The protein below binds the small molecule below.
Small molecule (SMILES): COC(=O)N1CC[C@@H]2[C@H]1CCC[C@@]2(O)C#Cc1cccc(C)c1

Sequence of chain 1.A:
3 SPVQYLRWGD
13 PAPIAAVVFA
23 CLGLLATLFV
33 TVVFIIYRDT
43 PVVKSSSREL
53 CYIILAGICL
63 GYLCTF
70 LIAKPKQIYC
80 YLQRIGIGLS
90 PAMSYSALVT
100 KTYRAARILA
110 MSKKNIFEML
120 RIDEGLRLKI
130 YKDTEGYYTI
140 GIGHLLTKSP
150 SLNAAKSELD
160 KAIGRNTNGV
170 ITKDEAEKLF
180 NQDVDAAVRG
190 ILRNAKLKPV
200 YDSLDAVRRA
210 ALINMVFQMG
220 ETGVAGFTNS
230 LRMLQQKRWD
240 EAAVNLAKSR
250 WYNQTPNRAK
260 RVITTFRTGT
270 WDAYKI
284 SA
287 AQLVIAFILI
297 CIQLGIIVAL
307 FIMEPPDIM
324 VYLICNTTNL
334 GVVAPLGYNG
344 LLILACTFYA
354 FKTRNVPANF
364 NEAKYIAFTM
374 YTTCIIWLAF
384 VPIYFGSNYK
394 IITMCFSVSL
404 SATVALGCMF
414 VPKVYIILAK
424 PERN

Binding-site contacts:
Ligand atom O3 contacts residue ILE86 of chain 1.A at 3.6 Å.
Ligand atom O1 contacts residue SER400 of chain 1.A at 3.0 Å (h-bond).
Ligand atom C18 contacts residue LEU339 of chain 1.A at 3.5 Å (hydrophobic).
Ligand atom C1 contacts residue PRO90 of chain 1.A at 3.7 Å (hydrophobic).
Ligand atom C17 contacts residue PHE383 of chain 1.A at 3.6 Å (hydrophobic).
Ligand atom C8 contacts residue ALA408 of chain 1.A at 3.5 Å (hydrophobic).
Ligand atom C5 contacts residue SER89 of chain 1.A at 3.7 Å.
Ligand atom O2 contacts residue LEU339 of chain 1.A at 3.5 Å.
Ligand atom C19 contacts residue PRO338 of chain 1.A at 3.5 Å (hydrophobic).
Ligand atom C2 contacts residue VAL401 of chain 1.A at 3.9 Å (hydrophobic).
Ligand atom O2 contacts residue ILE86 of chain 1.A at 3.8 Å.
Ligand atom C11 contacts residue SER404 of chain 1.A at 3.8 Å.
Ligand atom O1 contacts residue SER404 of chain 1.A at 3.0 Å (h-bond).
Ligand atom O1 contacts residue VAL401 of chain 1.A at 3.6 Å.
Ligand atom C8 contacts residue SER93 of chain 1.A at 3.7 Å.
Ligand atom C18 contacts residue ASN342 of chain 1.A at 3.6 Å.
Ligand atom C3 contacts residue TYR94 of chain 1.A at 3.2 Å (hydrophobic).
Ligand atom C4 contacts residue PRO90 of chain 1.A at 3.6 Å (hydrophobic).
Ligand atom C8 contacts residue SER404 of chain 1.A at 3.6 Å.
Ligand atom N1 contacts residue LEU339 of chain 1.A at 3.5 Å.
Ligand atom C3 contacts residue SER404 of chain 1.A at 3.8 Å.
Ligand atom C4 contacts residue SER404 of chain 1.A at 3.0 Å.
Ligand atom C19 contacts residue VAL335 of chain 1.A at 3.6 Å (hydrophobic).
Ligand atom C5 contacts residue GLY59 of chain 1.A at 3.5 Å.
Ligand atom C10 contacts residue SER404 of chain 1.A at 3.4 Å.
Ligand atom C6 contacts residue SER93 of chain 1.A at 3.5 Å.
Ligand atom C19 contacts residue LEU339 of chain 1.A at 3.8 Å (hydrophobic).
Ligand atom C6 contacts residue ILE60 of chain 1.A at 3.8 Å (hydrophobic).
Ligand atom C17 contacts residue LEU339 of chain 1.A at 3.8 Å (hydrophobic).
Ligand atom C1 contacts residue SER404 of chain 1.A at 3.6 Å.
Ligand atom C7 contacts residue ALA405 of chain 1.A at 3.8 Å (hydrophobic).
Ligand atom C18 contacts residue ILE86 of chain 1.A at 3.8 Å (hydrophobic).
Ligand atom C12 contacts residue TRP380 of chain 1.A at 3.8 Å (hydrophobic).
Ligand atom O2 contacts residue PRO338 of chain 1.A at 3.4 Å (h-bond).
Ligand atom C9 contacts residue SER404 of chain 1.A at 2.9 Å.
Ligand atom C16 contacts residue PHE383 of chain 1.A at 3.8 Å (hydrophobic).
Ligand atom C2 contacts residue PRO90 of chain 1.A at 3.6 Å (hydrophobic).
Ligand atom C16 contacts residue SER400 of chain 1.A at 3.9 Å.
Ligand atom C8 contacts residue TYR94 of chain 1.A at 3.8 Å (hydrophobic).
Ligand atom O2 contacts residue ASN342 of chain 1.A at 2.5 Å (h-bond).